Sequence of chain 1.D:
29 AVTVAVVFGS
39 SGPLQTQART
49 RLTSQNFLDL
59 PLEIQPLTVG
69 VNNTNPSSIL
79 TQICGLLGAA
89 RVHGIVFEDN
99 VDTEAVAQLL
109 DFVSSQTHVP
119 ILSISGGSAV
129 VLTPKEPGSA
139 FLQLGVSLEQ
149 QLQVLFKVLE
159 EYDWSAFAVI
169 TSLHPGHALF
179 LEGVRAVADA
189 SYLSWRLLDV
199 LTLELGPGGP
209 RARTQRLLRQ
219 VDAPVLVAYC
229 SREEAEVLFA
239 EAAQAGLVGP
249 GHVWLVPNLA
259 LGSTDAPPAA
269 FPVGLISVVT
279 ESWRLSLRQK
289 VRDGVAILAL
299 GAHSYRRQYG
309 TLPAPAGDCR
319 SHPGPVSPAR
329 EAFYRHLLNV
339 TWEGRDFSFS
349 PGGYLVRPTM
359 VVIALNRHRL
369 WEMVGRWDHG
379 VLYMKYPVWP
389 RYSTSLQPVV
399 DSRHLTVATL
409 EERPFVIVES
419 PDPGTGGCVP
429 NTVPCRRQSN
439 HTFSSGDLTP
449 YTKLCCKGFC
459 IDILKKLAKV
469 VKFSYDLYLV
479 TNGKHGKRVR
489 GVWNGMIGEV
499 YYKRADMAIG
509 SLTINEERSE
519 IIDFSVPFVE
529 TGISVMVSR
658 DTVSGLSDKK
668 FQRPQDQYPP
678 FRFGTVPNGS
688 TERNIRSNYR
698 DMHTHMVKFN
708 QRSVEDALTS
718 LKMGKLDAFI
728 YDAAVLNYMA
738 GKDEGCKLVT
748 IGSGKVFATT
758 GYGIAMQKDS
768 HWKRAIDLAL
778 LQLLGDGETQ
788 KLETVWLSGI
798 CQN

A small-molecule ligand and the protein it binds are described below.
Small molecule (SMILES): CC(=O)N[C@@H]1[C@@H](O)[C@H](O)[C@@H](CO)O[C@H]1O

Binding-site contacts:
Ligand atom C7 contacts residue ASN70 of chain 1.D at 3.9 Å.
Ligand atom O5 contacts residue ASN70 of chain 1.D at 2.4 Å (h-bond).
Ligand atom N2 contacts residue ASN70 of chain 1.D at 2.9 Å (h-bond).
Ligand atom C3 contacts residue ASN70 of chain 1.D at 3.8 Å.
Ligand atom C5 contacts residue ASN70 of chain 1.D at 3.7 Å.
Ligand atom C2 contacts residue ASN70 of chain 1.D at 2.5 Å.
Ligand atom O7 contacts residue ASN70 of chain 1.D at 4.3 Å.
Ligand atom C4 contacts residue ASN70 of chain 1.D at 4.2 Å.
Ligand atom C1 contacts residue ASN70 of chain 1.D at 1.4 Å.